Sequence of chain 1.A:
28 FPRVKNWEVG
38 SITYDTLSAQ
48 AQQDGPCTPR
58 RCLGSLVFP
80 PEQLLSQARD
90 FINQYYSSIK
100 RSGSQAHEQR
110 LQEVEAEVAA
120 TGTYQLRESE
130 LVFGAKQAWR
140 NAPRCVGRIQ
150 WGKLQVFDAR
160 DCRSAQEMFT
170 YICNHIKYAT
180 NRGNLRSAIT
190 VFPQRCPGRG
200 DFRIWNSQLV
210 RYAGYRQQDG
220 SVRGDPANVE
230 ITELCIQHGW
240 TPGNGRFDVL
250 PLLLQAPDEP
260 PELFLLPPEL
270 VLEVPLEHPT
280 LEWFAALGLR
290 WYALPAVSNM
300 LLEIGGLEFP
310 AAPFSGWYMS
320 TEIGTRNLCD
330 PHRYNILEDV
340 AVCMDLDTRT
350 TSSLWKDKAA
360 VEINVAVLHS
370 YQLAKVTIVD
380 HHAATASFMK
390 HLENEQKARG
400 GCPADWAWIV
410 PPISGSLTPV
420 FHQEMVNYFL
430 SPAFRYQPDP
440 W

The protein below binds the small molecule below.
Small molecule (SMILES): CCOc1ccc(-c2ccc3c(C)cc(N)nc3c2)cc1CN

Binding-site contacts:
Ligand atom C02 contacts residue PRO294 of chain 1.A at 4.0 Å (hydrophobic).
Ligand atom C03 contacts residue PRO294 of chain 1.A at 3.7 Å (hydrophobic).
Ligand atom N02 contacts residue GLU321 of chain 1.A at 2.5 Å (salt-bridge).
Ligand atom C03 contacts residue TRP316 of chain 1.A at 3.9 Å (hydrophobic).
Ligand atom N02 contacts residue TYR317 of chain 1.A at 3.5 Å.
Ligand atom C07 contacts residue HEM1 of chain 1.E at 3.6 Å.
Ligand atom C24 contacts residue HEM1 of chain 1.E at 3.7 Å.
Ligand atom C08 contacts residue HEM1 of chain 1.E at 3.6 Å.
Ligand atom C22 contacts residue HEM1 of chain 1.E at 3.9 Å.
Ligand atom C11 contacts residue HEM1 of chain 1.E at 3.4 Å.
Ligand atom C26 contacts residue HEM1 of chain 1.E at 3.5 Å.
Ligand atom N02 contacts residue HEM1 of chain 1.E at 3.5 Å.
Ligand atom C05 contacts residue HEM1 of chain 1.E at 3.8 Å.
Ligand atom N02 contacts residue MET318 of chain 1.A at 3.9 Å.
Ligand atom N28 contacts residue HEM1 of chain 1.E at 3.4 Å (h-bond).
Ligand atom C10 contacts residue HEM1 of chain 1.E at 3.5 Å.
Ligand atom C21 contacts residue HEM1 of chain 1.E at 3.5 Å.
Ligand atom C10 contacts residue GLU321 of chain 1.A at 3.5 Å.
Ligand atom C03 contacts residue HEM1 of chain 1.E at 3.2 Å.
Ligand atom C02 contacts residue TRP316 of chain 1.A at 3.8 Å (hydrophobic).
Ligand atom C11 contacts residue PHE313 of chain 1.A at 3.9 Å (hydrophobic).
Ligand atom C06 contacts residue VAL296 of chain 1.A at 3.3 Å (hydrophobic).
Ligand atom C02 contacts residue GLU321 of chain 1.A at 3.1 Å.
Ligand atom C27 contacts residue HEM1 of chain 1.E at 4.0 Å.
Ligand atom C09 contacts residue GLU321 of chain 1.A at 3.4 Å.
Ligand atom N02 contacts residue TRP316 of chain 1.A at 2.8 Å (h-bond).
Ligand atom N01 contacts residue HEM1 of chain 1.E at 3.4 Å.
Ligand atom C31 contacts residue VAL64 of chain 1.A at 3.5 Å (hydrophobic).
Ligand atom C11 contacts residue GLY315 of chain 1.A at 3.7 Å.
Ligand atom N01 contacts residue GLU321 of chain 1.A at 2.8 Å (salt-bridge).
Ligand atom C06 contacts residue HEM1 of chain 1.E at 3.5 Å.
Ligand atom N02 contacts residue PRO294 of chain 1.A at 3.9 Å.
Ligand atom C06 contacts residue PHE313 of chain 1.A at 3.7 Å (hydrophobic).
Ligand atom N28 contacts residue H4B1 of chain 1.F at 3.1 Å (h-bond).
Ligand atom C07 contacts residue VAL296 of chain 1.A at 3.4 Å (hydrophobic).
Ligand atom C04 contacts residue HEM1 of chain 1.E at 3.5 Å.
Ligand atom C09 contacts residue HEM1 of chain 1.E at 3.5 Å.
Ligand atom C02 contacts residue HEM1 of chain 1.E at 3.5 Å.
Ligand atom C31 contacts residue TYR435 of chain 1.A at 3.9 Å (hydrophobic).
Ligand atom C25 contacts residue HEM1 of chain 1.E at 3.6 Å.